Binding-site contacts:
Ligand atom O contacts residue TYR619 of chain 35.Q at 2.6 Å.
Ligand atom CE1 contacts residue LEU348 of chain 35.Q at 3.9 Å (hydrophobic).
Ligand atom N contacts residue ASP618 of chain 35.Q at 3.9 Å.
Ligand atom O contacts residue ALA857 of chain 35.Q at 4.0 Å.
Ligand atom CB contacts residue PHE896 of chain 35.Q at 3.3 Å (hydrophobic).
Ligand atom N contacts residue ARG649 of chain 35.Q at 4.1 Å.
Ligand atom CA contacts residue CYS621 of chain 35.Q at 3.7 Å (hydrophobic).
Ligand atom CE1 contacts residue MET843 of chain 35.Q at 3.6 Å (hydrophobic).
Ligand atom CD contacts residue ASP897 of chain 35.Q at 3.5 Å.
Ligand atom N contacts residue CYS621 of chain 35.Q at 2.8 Å (h-bond).
Ligand atom CB contacts residue ALA857 of chain 35.Q at 3.9 Å (hydrophobic).
Ligand atom CE1 contacts residue LEU620 of chain 35.Q at 3.5 Å (hydrophobic).
Ligand atom CD contacts residue ASN617 of chain 35.Q at 3.2 Å.
Ligand atom CG contacts residue GLU894 of chain 35.Q at 3.9 Å.
Ligand atom CB contacts residue GLU894 of chain 35.Q at 3.5 Å.
Ligand atom CA contacts residue ARG649 of chain 35.Q at 3.4 Å.
Ligand atom CB contacts residue ARG649 of chain 35.Q at 3.6 Å.
Ligand atom CG contacts residue TYR619 of chain 35.Q at 3.8 Å (hydrophobic).
Ligand atom CD contacts residue CYS621 of chain 35.Q at 3.6 Å (hydrophobic).
Ligand atom CG contacts residue PHE896 of chain 35.Q at 3.0 Å (hydrophobic).
Ligand atom CA contacts residue TYR619 of chain 35.Q at 3.9 Å (hydrophobic).
Ligand atom CB contacts residue TYR619 of chain 35.Q at 3.0 Å (hydrophobic).
Ligand atom CB contacts residue TYR619 of chain 35.Q at 3.8 Å (hydrophobic).
Ligand atom N contacts residue ASN617 of chain 35.Q at 3.6 Å.
Ligand atom CD contacts residue PHE896 of chain 35.Q at 4.1 Å (hydrophobic).
Ligand atom CG contacts residue ARG46 of chain 35.S at 3.9 Å.
Ligand atom CD2 contacts residue GLU894 of chain 35.Q at 3.7 Å.
Ligand atom O contacts residue ARG649 of chain 35.Q at 3.9 Å.
Ligand atom CB contacts residue ARG649 of chain 35.Q at 4.1 Å.
Ligand atom CG contacts residue ASN617 of chain 35.Q at 4.1 Å.
Ligand atom N contacts residue TYR619 of chain 35.Q at 3.5 Å (h-bond).
Ligand atom CA contacts residue TYR619 of chain 35.Q at 3.8 Å (hydrophobic).
Ligand atom N contacts residue TYR619 of chain 35.Q at 3.6 Å.
Ligand atom CD2 contacts residue ARG845 of chain 35.Q at 3.5 Å.
Ligand atom C contacts residue TYR619 of chain 35.Q at 3.1 Å (hydrophobic).
Ligand atom C contacts residue ARG845 of chain 35.Q at 3.6 Å.
Ligand atom O contacts residue ARG845 of chain 35.Q at 3.8 Å.
Ligand atom NE2 contacts residue GLU894 of chain 35.Q at 4.1 Å.
Ligand atom CD contacts residue ARG46 of chain 35.S at 4.1 Å.
Ligand atom ND1 contacts residue LEU620 of chain 35.Q at 3.0 Å.

Sequence of chain 35.Q:
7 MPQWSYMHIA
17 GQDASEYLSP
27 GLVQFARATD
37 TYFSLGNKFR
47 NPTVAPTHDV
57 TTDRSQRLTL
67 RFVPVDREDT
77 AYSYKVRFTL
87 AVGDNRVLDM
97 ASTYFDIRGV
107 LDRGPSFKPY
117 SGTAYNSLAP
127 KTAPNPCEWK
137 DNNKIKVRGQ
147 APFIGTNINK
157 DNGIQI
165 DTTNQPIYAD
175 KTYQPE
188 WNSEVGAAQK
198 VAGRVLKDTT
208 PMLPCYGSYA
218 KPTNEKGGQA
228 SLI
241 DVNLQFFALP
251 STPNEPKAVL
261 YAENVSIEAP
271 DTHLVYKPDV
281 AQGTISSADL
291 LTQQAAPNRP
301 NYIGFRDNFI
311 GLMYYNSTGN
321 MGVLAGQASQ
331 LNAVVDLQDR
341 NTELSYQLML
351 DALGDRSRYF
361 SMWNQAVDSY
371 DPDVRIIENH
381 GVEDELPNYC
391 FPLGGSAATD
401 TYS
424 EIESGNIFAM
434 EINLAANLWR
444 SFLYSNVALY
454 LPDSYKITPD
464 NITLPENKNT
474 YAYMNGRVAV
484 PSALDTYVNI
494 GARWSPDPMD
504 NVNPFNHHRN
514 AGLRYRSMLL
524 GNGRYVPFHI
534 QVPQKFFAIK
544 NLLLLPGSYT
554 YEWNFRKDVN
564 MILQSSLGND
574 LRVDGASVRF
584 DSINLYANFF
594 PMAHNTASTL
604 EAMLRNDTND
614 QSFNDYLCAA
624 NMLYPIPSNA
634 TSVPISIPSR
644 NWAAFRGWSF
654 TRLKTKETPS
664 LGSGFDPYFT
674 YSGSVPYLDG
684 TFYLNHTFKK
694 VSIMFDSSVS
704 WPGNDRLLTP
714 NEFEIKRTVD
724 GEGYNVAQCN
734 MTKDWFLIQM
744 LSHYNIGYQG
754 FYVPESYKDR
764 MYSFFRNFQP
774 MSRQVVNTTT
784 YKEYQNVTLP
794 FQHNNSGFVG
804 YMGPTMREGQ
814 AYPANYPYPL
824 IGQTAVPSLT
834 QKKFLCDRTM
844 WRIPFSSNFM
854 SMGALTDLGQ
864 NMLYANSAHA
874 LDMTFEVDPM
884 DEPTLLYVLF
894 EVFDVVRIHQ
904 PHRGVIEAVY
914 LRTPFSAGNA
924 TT

This small molecule binds to this protein.
Small molecule (SMILES): NC(N)=NCCC[C@H](NC(=O)[C@@H]1CCCN1)C(=O)N[C@H](C=O)CC1=NC=NC1

Sequence of chain 35.S:
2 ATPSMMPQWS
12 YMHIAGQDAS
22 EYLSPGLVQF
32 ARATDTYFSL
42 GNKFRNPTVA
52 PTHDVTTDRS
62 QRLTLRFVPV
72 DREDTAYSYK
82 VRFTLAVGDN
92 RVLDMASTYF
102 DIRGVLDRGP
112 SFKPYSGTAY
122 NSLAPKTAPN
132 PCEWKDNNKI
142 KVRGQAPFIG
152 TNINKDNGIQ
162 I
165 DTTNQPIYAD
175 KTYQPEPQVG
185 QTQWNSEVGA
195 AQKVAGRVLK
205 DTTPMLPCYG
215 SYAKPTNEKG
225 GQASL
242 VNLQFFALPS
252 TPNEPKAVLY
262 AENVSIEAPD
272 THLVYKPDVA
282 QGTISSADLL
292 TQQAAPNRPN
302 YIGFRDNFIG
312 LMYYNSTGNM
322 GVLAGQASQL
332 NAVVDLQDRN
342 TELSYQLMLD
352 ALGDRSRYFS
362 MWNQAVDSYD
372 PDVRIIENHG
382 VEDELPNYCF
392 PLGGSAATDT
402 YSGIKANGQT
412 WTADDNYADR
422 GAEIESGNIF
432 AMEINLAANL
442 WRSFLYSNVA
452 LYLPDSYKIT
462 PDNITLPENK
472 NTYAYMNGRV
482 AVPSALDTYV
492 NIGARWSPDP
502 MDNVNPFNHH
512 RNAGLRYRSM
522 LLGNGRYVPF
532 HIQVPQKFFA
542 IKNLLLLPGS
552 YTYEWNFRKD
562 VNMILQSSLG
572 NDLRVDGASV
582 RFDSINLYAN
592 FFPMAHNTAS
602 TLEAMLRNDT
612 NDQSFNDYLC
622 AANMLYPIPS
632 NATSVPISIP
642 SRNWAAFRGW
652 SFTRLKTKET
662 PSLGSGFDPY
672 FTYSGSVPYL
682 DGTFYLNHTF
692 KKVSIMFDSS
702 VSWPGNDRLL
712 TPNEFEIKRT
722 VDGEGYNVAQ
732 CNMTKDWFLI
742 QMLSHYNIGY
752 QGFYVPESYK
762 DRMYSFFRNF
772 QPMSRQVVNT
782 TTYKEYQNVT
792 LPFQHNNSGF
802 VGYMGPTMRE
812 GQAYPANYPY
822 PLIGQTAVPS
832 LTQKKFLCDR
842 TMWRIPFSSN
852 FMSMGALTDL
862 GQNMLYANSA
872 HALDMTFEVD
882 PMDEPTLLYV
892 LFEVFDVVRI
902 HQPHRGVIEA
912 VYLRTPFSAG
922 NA